Sequence of chain 12.E:
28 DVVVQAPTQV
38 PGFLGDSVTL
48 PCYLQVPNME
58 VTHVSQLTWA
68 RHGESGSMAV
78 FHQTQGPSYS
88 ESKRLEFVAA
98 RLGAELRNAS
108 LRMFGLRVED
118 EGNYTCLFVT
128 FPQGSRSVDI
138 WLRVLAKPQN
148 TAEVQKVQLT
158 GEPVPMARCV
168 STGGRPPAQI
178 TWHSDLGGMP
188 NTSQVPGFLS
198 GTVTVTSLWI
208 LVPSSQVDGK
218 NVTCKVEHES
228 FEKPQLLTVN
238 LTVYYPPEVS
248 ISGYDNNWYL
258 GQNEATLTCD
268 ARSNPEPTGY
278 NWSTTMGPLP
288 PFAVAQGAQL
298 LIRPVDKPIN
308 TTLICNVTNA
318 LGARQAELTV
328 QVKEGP

Binding-site contacts:
Ligand atom C4 contacts residue ASN188 of chain 12.E at 4.2 Å.
Ligand atom C3 contacts residue ASN188 of chain 12.E at 3.9 Å.
Ligand atom N2 contacts residue ASN188 of chain 12.E at 3.1 Å (h-bond).
Ligand atom C2 contacts residue ASN188 of chain 12.E at 2.6 Å.
Ligand atom C5 contacts residue ASN188 of chain 12.E at 3.6 Å.
Ligand atom O7 contacts residue ASN188 of chain 12.E at 4.2 Å.
Ligand atom C7 contacts residue ASN188 of chain 12.E at 3.9 Å.
Ligand atom C1 contacts residue ASN188 of chain 12.E at 1.4 Å.
Ligand atom O6 contacts residue ASN188 of chain 12.E at 4.5 Å.
Ligand atom O5 contacts residue ASN188 of chain 12.E at 2.3 Å (h-bond).

The protein below binds the small molecule below.
Small molecule (SMILES): CC(=O)N[C@H]1[C@H](O[C@H]2[C@H](O)[C@@H](NC(C)=O)CO[C@@H]2CO)O[C@H](CO)[C@@H](O)[C@@H]1O